Sequence of chain 1.B:
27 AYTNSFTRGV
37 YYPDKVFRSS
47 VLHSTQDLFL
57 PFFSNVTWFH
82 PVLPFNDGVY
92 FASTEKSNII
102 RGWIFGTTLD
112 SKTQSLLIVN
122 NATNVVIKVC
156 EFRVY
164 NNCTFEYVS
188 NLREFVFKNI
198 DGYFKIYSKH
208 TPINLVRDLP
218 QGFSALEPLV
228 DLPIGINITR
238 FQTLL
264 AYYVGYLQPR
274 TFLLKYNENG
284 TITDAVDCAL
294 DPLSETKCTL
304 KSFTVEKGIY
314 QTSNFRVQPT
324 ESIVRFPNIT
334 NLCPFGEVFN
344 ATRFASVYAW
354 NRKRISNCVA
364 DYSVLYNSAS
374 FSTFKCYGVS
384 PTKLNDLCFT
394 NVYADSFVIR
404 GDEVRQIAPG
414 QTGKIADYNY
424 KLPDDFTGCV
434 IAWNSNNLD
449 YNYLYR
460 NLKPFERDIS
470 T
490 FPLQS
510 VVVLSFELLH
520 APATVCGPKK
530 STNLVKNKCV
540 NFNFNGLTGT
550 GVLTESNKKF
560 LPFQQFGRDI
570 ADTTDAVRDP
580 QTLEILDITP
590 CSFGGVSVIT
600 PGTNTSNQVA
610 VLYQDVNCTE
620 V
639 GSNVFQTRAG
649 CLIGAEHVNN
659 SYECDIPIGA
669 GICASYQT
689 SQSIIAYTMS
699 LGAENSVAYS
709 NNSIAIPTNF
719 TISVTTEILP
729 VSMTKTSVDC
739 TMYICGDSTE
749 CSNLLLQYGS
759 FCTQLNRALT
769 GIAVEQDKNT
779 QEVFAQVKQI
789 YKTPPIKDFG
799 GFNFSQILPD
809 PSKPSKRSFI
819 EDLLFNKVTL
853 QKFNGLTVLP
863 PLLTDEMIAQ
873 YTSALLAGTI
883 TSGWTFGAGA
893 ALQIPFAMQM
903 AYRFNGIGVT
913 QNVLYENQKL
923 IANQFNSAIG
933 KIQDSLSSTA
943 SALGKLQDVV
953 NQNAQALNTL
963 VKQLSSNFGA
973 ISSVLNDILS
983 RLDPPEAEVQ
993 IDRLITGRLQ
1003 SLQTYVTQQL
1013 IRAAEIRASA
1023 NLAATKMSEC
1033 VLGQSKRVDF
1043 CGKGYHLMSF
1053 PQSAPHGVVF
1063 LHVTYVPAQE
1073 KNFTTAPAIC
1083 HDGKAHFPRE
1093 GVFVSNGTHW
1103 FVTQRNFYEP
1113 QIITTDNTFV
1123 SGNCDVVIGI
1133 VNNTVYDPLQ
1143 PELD

Binding-site contacts:
Ligand atom C7 contacts residue ASN709 of chain 1.B at 3.6 Å.
Ligand atom C8 contacts residue ASN709 of chain 1.B at 4.0 Å.
Ligand atom O7 contacts residue GLY1131 of chain 1.B at 4.3 Å.
Ligand atom C1 contacts residue ASN709 of chain 1.B at 1.4 Å.
Ligand atom C7 contacts residue ILE1130 of chain 1.B at 4.3 Å (hydrophobic).
Ligand atom C8 contacts residue ILE1130 of chain 1.B at 4.4 Å (hydrophobic).
Ligand atom C5 contacts residue ASN709 of chain 1.B at 3.6 Å.
Ligand atom O5 contacts residue ASN709 of chain 1.B at 2.3 Å (h-bond).
Ligand atom C2 contacts residue ASN709 of chain 1.B at 2.4 Å.
Ligand atom O7 contacts residue ASN709 of chain 1.B at 4.4 Å.
Ligand atom C3 contacts residue ASN709 of chain 1.B at 3.8 Å.
Ligand atom O7 contacts residue ILE1130 of chain 1.B at 3.4 Å.
Ligand atom C1 contacts residue ASP796 of chain 1.A at 4.3 Å.
Ligand atom C4 contacts residue ASN709 of chain 1.B at 4.2 Å.
Ligand atom N2 contacts residue ASN709 of chain 1.B at 2.8 Å (h-bond).
Ligand atom O5 contacts residue ASP796 of chain 1.A at 3.9 Å.

The protein below binds the small molecule below.
Small molecule (SMILES): CC(=O)N[C@H]1[C@H](O[C@H]2[C@H](O)[C@@H](NC(C)=O)CO[C@@H]2CO)O[C@H](CO)[C@@H](O)[C@@H]1O

Sequence of chain 1.A:
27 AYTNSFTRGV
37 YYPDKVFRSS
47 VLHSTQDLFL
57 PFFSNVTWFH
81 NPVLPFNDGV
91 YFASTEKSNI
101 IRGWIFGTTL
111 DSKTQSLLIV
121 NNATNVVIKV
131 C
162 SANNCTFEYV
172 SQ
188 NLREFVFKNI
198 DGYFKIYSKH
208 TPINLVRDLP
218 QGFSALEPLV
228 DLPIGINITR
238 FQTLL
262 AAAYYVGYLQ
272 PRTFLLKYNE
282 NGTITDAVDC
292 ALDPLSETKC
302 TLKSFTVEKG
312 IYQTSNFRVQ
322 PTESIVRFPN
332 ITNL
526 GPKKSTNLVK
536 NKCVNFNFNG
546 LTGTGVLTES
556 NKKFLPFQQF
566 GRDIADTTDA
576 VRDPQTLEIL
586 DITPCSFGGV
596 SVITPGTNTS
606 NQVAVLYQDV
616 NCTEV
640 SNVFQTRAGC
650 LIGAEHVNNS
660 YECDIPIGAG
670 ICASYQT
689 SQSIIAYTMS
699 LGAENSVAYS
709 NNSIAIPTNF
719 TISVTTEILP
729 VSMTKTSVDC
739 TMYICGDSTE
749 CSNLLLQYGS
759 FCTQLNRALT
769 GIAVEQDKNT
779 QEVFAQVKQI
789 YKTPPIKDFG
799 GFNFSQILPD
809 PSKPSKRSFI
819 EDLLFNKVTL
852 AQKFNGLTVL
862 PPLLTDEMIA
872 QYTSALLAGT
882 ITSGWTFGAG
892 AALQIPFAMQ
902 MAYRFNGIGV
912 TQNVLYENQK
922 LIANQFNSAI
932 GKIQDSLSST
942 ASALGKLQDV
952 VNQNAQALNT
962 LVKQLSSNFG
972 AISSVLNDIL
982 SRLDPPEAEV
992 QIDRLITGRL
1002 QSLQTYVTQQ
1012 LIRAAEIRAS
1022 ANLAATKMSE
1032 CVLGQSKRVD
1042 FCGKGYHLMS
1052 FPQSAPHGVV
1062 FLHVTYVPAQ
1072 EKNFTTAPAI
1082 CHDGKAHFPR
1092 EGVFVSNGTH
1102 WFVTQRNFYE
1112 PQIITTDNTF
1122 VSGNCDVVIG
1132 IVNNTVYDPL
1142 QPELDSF